Sequence of chain 1.N:
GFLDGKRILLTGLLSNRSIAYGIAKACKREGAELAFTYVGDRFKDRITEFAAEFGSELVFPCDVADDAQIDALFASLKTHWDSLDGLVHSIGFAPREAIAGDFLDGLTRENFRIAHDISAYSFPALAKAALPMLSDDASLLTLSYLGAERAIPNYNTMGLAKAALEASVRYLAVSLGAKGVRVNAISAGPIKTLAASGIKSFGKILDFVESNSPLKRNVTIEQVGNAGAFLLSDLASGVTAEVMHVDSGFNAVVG

Binding-site contacts:
Ligand atom CL16 contacts residue GLY93 of chain 1.N at 3.6 Å.
Ligand atom C2 contacts residue PHE203 of chain 1.N at 4.1 Å (hydrophobic).
Ligand atom C1 contacts residue NAD1 of chain 1.RA at 3.5 Å.
Ligand atom O17 contacts residue TYR156 of chain 1.N at 2.8 Å (h-bond).
Ligand atom O7 contacts residue ALA196 of chain 1.N at 4.0 Å.
Ligand atom C1 contacts residue TYR156 of chain 1.N at 3.8 Å (hydrophobic).
Ligand atom C2 contacts residue NAD1 of chain 1.RA at 3.3 Å.
Ligand atom C12 contacts residue ILE100 of chain 1.N at 3.6 Å (hydrophobic).
Ligand atom CL15 contacts residue ALA95 of chain 1.N at 3.2 Å.
Ligand atom C11 contacts residue ILE100 of chain 1.N at 4.0 Å (hydrophobic).
Ligand atom O7 contacts residue NAD1 of chain 1.RA at 3.7 Å.
Ligand atom C6 contacts residue TYR156 of chain 1.N at 3.7 Å (hydrophobic).
Ligand atom C10 contacts residue MET159 of chain 1.N at 4.0 Å (hydrophobic).
Ligand atom O17 contacts residue NAD1 of chain 1.RA at 3.3 Å (h-bond).
Ligand atom C3 contacts residue PHE203 of chain 1.N at 3.6 Å (hydrophobic).
Ligand atom C5 contacts residue ILE200 of chain 1.N at 3.9 Å (hydrophobic).
Ligand atom C5 contacts residue NAD1 of chain 1.RA at 3.8 Å.
Ligand atom C4 contacts residue ALA197 of chain 1.N at 3.7 Å (hydrophobic).
Ligand atom C10 contacts residue GLY93 of chain 1.N at 3.8 Å.
Ligand atom C8 contacts residue ALA196 of chain 1.N at 3.8 Å (hydrophobic).
Ligand atom C4 contacts residue ILE200 of chain 1.N at 3.4 Å (hydrophobic).
Ligand atom C9 contacts residue ALA196 of chain 1.N at 3.5 Å (hydrophobic).
Ligand atom CL14 contacts residue PHE203 of chain 1.N at 3.5 Å.
Ligand atom C3 contacts residue ILE200 of chain 1.N at 3.3 Å (hydrophobic).
Ligand atom CL15 contacts residue ILE100 of chain 1.N at 3.4 Å.
Ligand atom C1 contacts residue TYR146 of chain 1.N at 3.8 Å (hydrophobic).
Ligand atom CL14 contacts residue TYR146 of chain 1.N at 3.5 Å.
Ligand atom CL14 contacts residue NAD1 of chain 1.RA at 3.5 Å.
Ligand atom CL14 contacts residue PRO191 of chain 1.N at 3.8 Å.
Ligand atom CL16 contacts residue ALA196 of chain 1.N at 3.5 Å.
Ligand atom CL16 contacts residue NAD1 of chain 1.RA at 3.3 Å.
Ligand atom C3 contacts residue ALA197 of chain 1.N at 4.0 Å (hydrophobic).
Ligand atom C13 contacts residue ILE200 of chain 1.N at 3.5 Å (hydrophobic).
Ligand atom C2 contacts residue ILE200 of chain 1.N at 3.7 Å (hydrophobic).
Ligand atom C10 contacts residue ALA196 of chain 1.N at 4.0 Å (hydrophobic).
Ligand atom CL15 contacts residue PHE94 of chain 1.N at 4.0 Å.
Ligand atom C3 contacts residue NAD1 of chain 1.RA at 3.3 Å.
Ligand atom C4 contacts residue NAD1 of chain 1.RA at 3.9 Å.
Ligand atom C6 contacts residue NAD1 of chain 1.RA at 3.6 Å.
Ligand atom C12 contacts residue ILE200 of chain 1.N at 4.0 Å (hydrophobic).

A small-molecule ligand and the protein it binds are described below.
Small molecule (SMILES): Oc1cc(Cl)ccc1Oc1ccc(Cl)cc1Cl